The small molecule below binds the protein below.
Small molecule (SMILES): NS(=O)(=O)c1cc2c(cc1Cl)N[C@H]([C@H]1C[C@H]3C=C[C@@H]1C3)NS2(=O)=O

Sequence of chain 1.C:
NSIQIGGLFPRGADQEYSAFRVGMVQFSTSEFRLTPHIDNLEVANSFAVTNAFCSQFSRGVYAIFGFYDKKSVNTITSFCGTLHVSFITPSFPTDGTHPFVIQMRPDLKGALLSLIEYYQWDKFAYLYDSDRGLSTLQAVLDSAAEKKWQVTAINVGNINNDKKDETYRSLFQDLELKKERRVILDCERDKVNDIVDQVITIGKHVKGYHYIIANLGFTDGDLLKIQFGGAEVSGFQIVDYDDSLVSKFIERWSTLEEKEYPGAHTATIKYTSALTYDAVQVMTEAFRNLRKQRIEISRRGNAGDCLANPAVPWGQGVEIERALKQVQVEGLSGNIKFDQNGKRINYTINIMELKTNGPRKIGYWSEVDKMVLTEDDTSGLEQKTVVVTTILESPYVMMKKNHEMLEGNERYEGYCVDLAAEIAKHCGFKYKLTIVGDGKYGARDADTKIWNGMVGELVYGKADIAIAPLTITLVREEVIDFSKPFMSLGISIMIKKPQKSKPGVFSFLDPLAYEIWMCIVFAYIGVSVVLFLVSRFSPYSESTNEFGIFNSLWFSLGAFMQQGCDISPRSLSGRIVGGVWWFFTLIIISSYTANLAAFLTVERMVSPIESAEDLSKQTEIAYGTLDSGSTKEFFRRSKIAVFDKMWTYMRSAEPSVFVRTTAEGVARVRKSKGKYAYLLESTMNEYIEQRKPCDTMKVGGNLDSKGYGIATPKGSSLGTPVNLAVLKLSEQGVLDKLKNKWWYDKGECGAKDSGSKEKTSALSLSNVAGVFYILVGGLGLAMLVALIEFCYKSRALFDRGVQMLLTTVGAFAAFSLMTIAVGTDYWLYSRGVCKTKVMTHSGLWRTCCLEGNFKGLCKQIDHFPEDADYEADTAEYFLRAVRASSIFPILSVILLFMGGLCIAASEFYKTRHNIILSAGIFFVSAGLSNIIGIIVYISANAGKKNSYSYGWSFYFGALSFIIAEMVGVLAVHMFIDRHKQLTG

Binding-site contacts:
Ligand atom C3 contacts residue PRO485 of chain 1.C at 3.8 Å (hydrophobic).
Ligand atom C14 contacts residue LEU750 of chain 1.B at 3.7 Å (hydrophobic).
Ligand atom S2 contacts residue LYS754 of chain 1.B at 3.6 Å.
Ligand atom N2 contacts residue SER720 of chain 1.C at 3.8 Å.
Ligand atom O1 contacts residue SER488 of chain 1.B at 3.3 Å (h-bond).
Ligand atom C8 contacts residue SER720 of chain 1.C at 3.6 Å.
Ligand atom CL contacts residue LEU750 of chain 1.B at 3.8 Å.
Ligand atom C12 contacts residue SER720 of chain 1.C at 3.6 Å.
Ligand atom O3 contacts residue SER488 of chain 1.B at 3.2 Å (h-bond).
Ligand atom C11 contacts residue PHE486 of chain 1.B at 3.3 Å (hydrophobic).
Ligand atom C13 contacts residue SER720 of chain 1.C at 3.8 Å.
Ligand atom CL contacts residue ASP751 of chain 1.B at 3.1 Å.
Ligand atom O2 contacts residue PRO485 of chain 1.B at 3.2 Å (h-bond).
Ligand atom C9 contacts residue SER720 of chain 1.C at 3.7 Å.
Ligand atom C4 contacts residue GLY722 of chain 1.C at 3.5 Å.
Ligand atom C10 contacts residue SER720 of chain 1.C at 3.7 Å.
Ligand atom C13 contacts residue PHE486 of chain 1.B at 3.5 Å (hydrophobic).
Ligand atom N3 contacts residue SER720 of chain 1.C at 3.2 Å (h-bond).
Ligand atom C4 contacts residue LYS721 of chain 1.C at 3.6 Å.
Ligand atom C6 contacts residue SER720 of chain 1.C at 3.6 Å.
Ligand atom O4 contacts residue MET487 of chain 1.B at 3.6 Å.
Ligand atom O3 contacts residue MET487 of chain 1.B at 3.4 Å.
Ligand atom O2 contacts residue MET487 of chain 1.B at 3.0 Å (h-bond).
Ligand atom C10 contacts residue PHE486 of chain 1.B at 3.3 Å (hydrophobic).
Ligand atom C11 contacts residue SER720 of chain 1.C at 3.8 Å.
Ligand atom O4 contacts residue LYS754 of chain 1.B at 3.1 Å (salt-bridge).
Ligand atom C7 contacts residue LEU742 of chain 1.B at 3.6 Å (hydrophobic).
Ligand atom C14 contacts residue PHE486 of chain 1.B at 3.5 Å (hydrophobic).
Ligand atom N1 contacts residue PRO485 of chain 1.B at 2.5 Å (h-bond).
Ligand atom S1 contacts residue PRO485 of chain 1.B at 3.4 Å (h-bond).
Ligand atom N3 contacts residue LYS754 of chain 1.B at 3.6 Å.
Ligand atom C14 contacts residue SER720 of chain 1.C at 3.8 Å.
Ligand atom O3 contacts residue LYS754 of chain 1.B at 3.5 Å (salt-bridge).
Ligand atom O2 contacts residue SER488 of chain 1.B at 3.4 Å (h-bond).
Ligand atom O2 contacts residue PHE486 of chain 1.B at 3.2 Å.
Ligand atom C9 contacts residue PHE486 of chain 1.B at 3.2 Å (hydrophobic).
Ligand atom C1 contacts residue PRO485 of chain 1.B at 3.7 Å (hydrophobic).
Ligand atom C12 contacts residue PHE486 of chain 1.B at 3.4 Å (hydrophobic).
Ligand atom C8 contacts residue PRO485 of chain 1.B at 3.4 Å (hydrophobic).
Ligand atom C11 contacts residue MET487 of chain 1.B at 3.6 Å (hydrophobic).

Sequence of chain 1.B:
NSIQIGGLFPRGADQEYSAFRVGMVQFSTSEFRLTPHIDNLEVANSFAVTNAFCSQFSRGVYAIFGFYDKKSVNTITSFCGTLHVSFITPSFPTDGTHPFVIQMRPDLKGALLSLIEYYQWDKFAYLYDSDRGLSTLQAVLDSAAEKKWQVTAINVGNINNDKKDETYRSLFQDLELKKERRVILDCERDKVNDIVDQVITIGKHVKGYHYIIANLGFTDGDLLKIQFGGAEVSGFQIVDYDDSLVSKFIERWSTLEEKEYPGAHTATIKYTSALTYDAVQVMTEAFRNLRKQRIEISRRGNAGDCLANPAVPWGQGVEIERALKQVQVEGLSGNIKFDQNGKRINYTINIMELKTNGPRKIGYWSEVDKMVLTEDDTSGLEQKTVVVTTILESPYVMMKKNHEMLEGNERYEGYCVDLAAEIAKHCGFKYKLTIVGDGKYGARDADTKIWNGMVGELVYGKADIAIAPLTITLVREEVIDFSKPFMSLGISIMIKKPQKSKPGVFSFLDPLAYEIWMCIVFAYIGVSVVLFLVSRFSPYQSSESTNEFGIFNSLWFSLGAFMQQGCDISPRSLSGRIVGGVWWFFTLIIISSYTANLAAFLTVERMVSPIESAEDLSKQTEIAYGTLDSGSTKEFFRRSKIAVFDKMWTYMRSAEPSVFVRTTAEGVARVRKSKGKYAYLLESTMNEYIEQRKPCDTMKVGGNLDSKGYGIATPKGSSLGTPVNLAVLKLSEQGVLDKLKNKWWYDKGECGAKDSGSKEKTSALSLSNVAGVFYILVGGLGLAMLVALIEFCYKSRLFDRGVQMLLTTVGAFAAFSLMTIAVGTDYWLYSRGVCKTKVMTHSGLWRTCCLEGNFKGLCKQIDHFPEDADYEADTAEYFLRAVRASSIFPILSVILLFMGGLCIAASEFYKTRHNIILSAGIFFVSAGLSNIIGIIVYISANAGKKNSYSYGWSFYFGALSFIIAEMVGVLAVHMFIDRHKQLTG